This protein binds this small molecule.
Small molecule (SMILES): CC(=O)N[C@H]1[C@H](O[C@H]2[C@H](O)[C@@H](NC(C)=O)CO[C@@H]2CO)O[C@H](CO)[C@@H](O[C@@H]2O[C@H](CO)[C@@H](O)[C@H](O)[C@@H]2O)[C@@H]1O

Sequence of chain 1.D:
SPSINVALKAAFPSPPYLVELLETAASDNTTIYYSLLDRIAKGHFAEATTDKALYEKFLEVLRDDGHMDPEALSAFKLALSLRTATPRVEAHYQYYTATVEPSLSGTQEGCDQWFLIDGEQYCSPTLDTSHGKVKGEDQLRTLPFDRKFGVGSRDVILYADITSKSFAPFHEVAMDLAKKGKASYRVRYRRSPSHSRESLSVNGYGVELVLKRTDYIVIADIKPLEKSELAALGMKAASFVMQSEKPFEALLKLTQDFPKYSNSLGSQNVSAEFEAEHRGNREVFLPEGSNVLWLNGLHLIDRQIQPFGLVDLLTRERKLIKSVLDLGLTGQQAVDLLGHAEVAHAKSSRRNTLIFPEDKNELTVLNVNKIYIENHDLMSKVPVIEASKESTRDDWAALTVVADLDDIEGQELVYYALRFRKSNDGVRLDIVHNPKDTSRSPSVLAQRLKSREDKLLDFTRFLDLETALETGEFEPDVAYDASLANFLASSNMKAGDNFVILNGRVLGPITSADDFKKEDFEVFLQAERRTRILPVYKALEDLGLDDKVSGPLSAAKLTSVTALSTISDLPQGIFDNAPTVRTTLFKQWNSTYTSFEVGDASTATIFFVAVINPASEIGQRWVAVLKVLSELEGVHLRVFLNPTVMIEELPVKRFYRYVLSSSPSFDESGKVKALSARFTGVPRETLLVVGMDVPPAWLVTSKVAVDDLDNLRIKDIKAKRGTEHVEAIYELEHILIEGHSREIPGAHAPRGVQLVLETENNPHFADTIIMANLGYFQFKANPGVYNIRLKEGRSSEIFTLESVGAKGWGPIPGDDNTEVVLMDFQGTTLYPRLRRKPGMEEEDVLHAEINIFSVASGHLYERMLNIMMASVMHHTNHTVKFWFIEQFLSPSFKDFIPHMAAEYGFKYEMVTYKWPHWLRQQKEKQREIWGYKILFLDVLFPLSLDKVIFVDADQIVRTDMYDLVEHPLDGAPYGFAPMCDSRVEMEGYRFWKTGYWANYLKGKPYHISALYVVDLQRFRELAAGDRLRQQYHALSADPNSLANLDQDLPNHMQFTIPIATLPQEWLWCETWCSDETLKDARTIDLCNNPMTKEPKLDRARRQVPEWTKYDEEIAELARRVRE

Binding-site contacts:
Ligand atom O7 contacts residue GLY73 of chain 1.D at 3.9 Å.
Ligand atom O5 contacts residue ASN36 of chain 1.D at 2.3 Å (h-bond).
Ligand atom C1 contacts residue ILE39 of chain 1.D at 4.0 Å (hydrophobic).
Ligand atom C6 contacts residue ILE39 of chain 1.D at 4.1 Å (hydrophobic).
Ligand atom C1 contacts residue THR38 of chain 1.D at 3.3 Å.
Ligand atom C6 contacts residue THR38 of chain 1.D at 4.1 Å.
Ligand atom O5 contacts residue THR38 of chain 1.D at 3.1 Å (h-bond).
Ligand atom O7 contacts residue ASN36 of chain 1.D at 3.2 Å (h-bond).
Ligand atom C3 contacts residue ASN36 of chain 1.D at 3.7 Å.
Ligand atom O7 contacts residue ASP72 of chain 1.D at 4.1 Å.
Ligand atom C4 contacts residue ASN36 of chain 1.D at 4.2 Å.
Ligand atom C6 contacts residue HIS74 of chain 1.D at 3.7 Å.
Ligand atom C7 contacts residue ASP72 of chain 1.D at 4.5 Å.
Ligand atom C8 contacts residue ASN36 of chain 1.D at 4.3 Å.
Ligand atom C5 contacts residue THR38 of chain 1.D at 3.4 Å.
Ligand atom O5 contacts residue ILE39 of chain 1.D at 3.2 Å.
Ligand atom C5 contacts residue ILE39 of chain 1.D at 4.3 Å (hydrophobic).
Ligand atom C1 contacts residue ASN36 of chain 1.D at 1.4 Å.
Ligand atom C2 contacts residue ASN36 of chain 1.D at 2.5 Å.
Ligand atom C8 contacts residue ASP72 of chain 1.D at 3.9 Å.
Ligand atom O6 contacts residue HIS74 of chain 1.D at 3.1 Å (h-bond).
Ligand atom N2 contacts residue ASN36 of chain 1.D at 2.9 Å (h-bond).
Ligand atom O6 contacts residue GLY73 of chain 1.D at 4.3 Å.
Ligand atom C5 contacts residue ASN36 of chain 1.D at 3.6 Å.
Ligand atom C7 contacts residue ASN36 of chain 1.D at 3.2 Å.
Ligand atom O6 contacts residue ILE39 of chain 1.D at 3.9 Å.